Sequence of chain 1.B:
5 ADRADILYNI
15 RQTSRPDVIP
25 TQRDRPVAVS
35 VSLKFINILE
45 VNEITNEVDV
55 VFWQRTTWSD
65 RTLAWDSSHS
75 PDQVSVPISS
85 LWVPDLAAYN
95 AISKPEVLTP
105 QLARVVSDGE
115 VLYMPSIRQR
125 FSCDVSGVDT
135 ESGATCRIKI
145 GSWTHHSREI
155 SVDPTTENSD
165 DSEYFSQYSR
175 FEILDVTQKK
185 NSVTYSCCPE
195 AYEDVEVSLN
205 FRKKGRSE

Binding-site contacts:
Ligand atom N2 contacts residue TYR189 of chain 1.A at 3.9 Å.
Ligand atom N contacts residue TYR189 of chain 1.A at 3.8 Å.
Ligand atom N4 contacts residue THR148 of chain 1.A at 4.1 Å.
Ligand atom CL contacts residue THR148 of chain 1.A at 4.1 Å.
Ligand atom N4 contacts residue TRP147 of chain 1.A at 3.5 Å (h-bond).
Ligand atom CL contacts residue MET118 of chain 1.B at 3.7 Å.
Ligand atom N4 contacts residue MET118 of chain 1.B at 3.5 Å (h-bond).
Ligand atom CL contacts residue ARG108 of chain 1.B at 3.7 Å.
Ligand atom C2 contacts residue TRP147 of chain 1.A at 3.1 Å (hydrophobic).
Ligand atom O2 contacts residue MET118 of chain 1.B at 3.6 Å.
Ligand atom O1 contacts residue MET118 of chain 1.B at 4.0 Å.
Ligand atom CL contacts residue LEU116 of chain 1.B at 2.9 Å.
Ligand atom C3 contacts residue MET118 of chain 1.B at 4.2 Å (hydrophobic).
Ligand atom C4 contacts residue THR148 of chain 1.A at 3.9 Å.
Ligand atom C contacts residue TYR189 of chain 1.A at 3.6 Å (hydrophobic).
Ligand atom C1 contacts residue TYR196 of chain 1.A at 3.3 Å (hydrophobic).
Ligand atom O2 contacts residue CYS191 of chain 1.A at 4.0 Å.
Ligand atom N5 contacts residue MET118 of chain 1.B at 3.5 Å.
Ligand atom N1 contacts residue TRP57 of chain 1.B at 4.2 Å.
Ligand atom C3 contacts residue TYR189 of chain 1.A at 3.2 Å (hydrophobic).
Ligand atom C3 contacts residue TRP57 of chain 1.B at 3.3 Å (hydrophobic).
Ligand atom C1 contacts residue TRP147 of chain 1.A at 3.3 Å (hydrophobic).
Ligand atom O1 contacts residue CYS191 of chain 1.A at 2.9 Å (h-bond).
Ligand atom S contacts residue TRP147 of chain 1.A at 4.1 Å.
Ligand atom S contacts residue TYR196 of chain 1.A at 3.8 Å.
Ligand atom N2 contacts residue MET118 of chain 1.B at 3.7 Å.
Ligand atom N5 contacts residue CYS191 of chain 1.A at 3.8 Å.
Ligand atom C2 contacts residue TYR196 of chain 1.A at 3.9 Å (hydrophobic).
Ligand atom C4 contacts residue MET118 of chain 1.B at 4.2 Å (hydrophobic).
Ligand atom C5 contacts residue MET118 of chain 1.B at 4.1 Å (hydrophobic).
Ligand atom N1 contacts residue MET118 of chain 1.B at 3.7 Å.
Ligand atom C5 contacts residue TRP147 of chain 1.A at 3.2 Å (hydrophobic).
Ligand atom N contacts residue TRP147 of chain 1.A at 3.9 Å.
Ligand atom O2 contacts residue TYR189 of chain 1.A at 3.4 Å.
Ligand atom CL contacts residue LEU106 of chain 1.B at 4.1 Å.
Ligand atom C contacts residue MET118 of chain 1.B at 3.9 Å (hydrophobic).
Ligand atom N1 contacts residue TYR189 of chain 1.A at 3.5 Å.
Ligand atom O1 contacts residue CYS192 of chain 1.A at 4.1 Å.
Ligand atom CL contacts residue TYR117 of chain 1.B at 3.8 Å.
Ligand atom N5 contacts residue TYR189 of chain 1.A at 4.0 Å.

Sequence of chain 1.A:
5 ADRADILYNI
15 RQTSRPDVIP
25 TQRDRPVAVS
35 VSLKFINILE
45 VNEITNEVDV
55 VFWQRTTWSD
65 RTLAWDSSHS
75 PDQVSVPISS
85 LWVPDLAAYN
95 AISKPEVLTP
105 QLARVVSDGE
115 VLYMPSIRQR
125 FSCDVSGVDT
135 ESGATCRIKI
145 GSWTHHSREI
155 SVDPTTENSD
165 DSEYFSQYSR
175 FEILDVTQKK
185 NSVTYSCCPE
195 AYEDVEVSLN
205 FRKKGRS

The small molecule below binds the protein below.
Small molecule (SMILES): CN/C(=N\[N+](=O)[O-])NCc1cnc(Cl)s1